Sequence of chain 1.A:
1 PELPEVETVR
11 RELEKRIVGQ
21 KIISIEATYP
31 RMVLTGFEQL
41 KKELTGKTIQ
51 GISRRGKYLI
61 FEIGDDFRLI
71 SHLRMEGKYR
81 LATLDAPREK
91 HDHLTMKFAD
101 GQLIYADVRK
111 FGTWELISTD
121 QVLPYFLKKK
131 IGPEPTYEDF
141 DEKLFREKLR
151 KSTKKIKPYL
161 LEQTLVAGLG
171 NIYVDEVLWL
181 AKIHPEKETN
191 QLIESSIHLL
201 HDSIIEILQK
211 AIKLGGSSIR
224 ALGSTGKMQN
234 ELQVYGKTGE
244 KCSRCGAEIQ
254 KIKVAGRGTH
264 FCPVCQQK

Binding-site contacts:
Ligand atom C8 contacts residue LYS182 of chain 1.A at 4.1 Å.
Ligand atom C8 contacts residue LEU180 of chain 1.A at 3.4 Å (hydrophobic).
Ligand atom S2 contacts residue CYS268 of chain 1.A at 2.0 Å (h-bond).
Ligand atom N9 contacts residue LEU180 of chain 1.A at 3.8 Å.
Ligand atom S2 contacts residue ARG247 of chain 1.A at 3.8 Å.
Ligand atom S2 contacts residue VAL267 of chain 1.A at 4.2 Å.
Ligand atom C5 contacts residue LYS182 of chain 1.A at 4.3 Å.
Ligand atom N7 contacts residue TRP179 of chain 1.A at 4.2 Å.
Ligand atom N3 contacts residue TRP179 of chain 1.A at 3.9 Å.
Ligand atom C4 contacts residue CYS268 of chain 1.A at 4.4 Å (hydrophobic).
Ligand atom C2 contacts residue CYS268 of chain 1.A at 2.9 Å (hydrophobic).
Ligand atom C8 contacts residue TRP179 of chain 1.A at 3.8 Å (hydrophobic).
Ligand atom N9 contacts residue LYS182 of chain 1.A at 3.5 Å.
Ligand atom N9 contacts residue TRP179 of chain 1.A at 2.9 Å (h-bond).
Ligand atom N3 contacts residue LYS182 of chain 1.A at 4.1 Å.
Ligand atom N3 contacts residue CYS268 of chain 1.A at 3.0 Å (h-bond).
Ligand atom C4 contacts residue LYS182 of chain 1.A at 3.7 Å.
Ligand atom C4 contacts residue TRP179 of chain 1.A at 3.7 Å (hydrophobic).
Ligand atom C5 contacts residue TRP179 of chain 1.A at 4.2 Å (hydrophobic).
Ligand atom N1 contacts residue CYS268 of chain 1.A at 4.2 Å.

This small molecule binds to this protein.
Small molecule (SMILES): O=c1[nH]c(S)nc2[nH]cnc12